Binding-site contacts:
Ligand atom O3 contacts residue ASP91 of chain 41.C at 4.0 Å.
Ligand atom N5 contacts residue PRO231 of chain 41.C at 2.9 Å (h-bond).
Ligand atom C4 contacts residue ASP232 of chain 41.C at 3.5 Å.
Ligand atom C6 contacts residue PRO231 of chain 41.C at 4.0 Å (hydrophobic).
Ligand atom C1 contacts residue ARG104 of chain 41.C at 3.7 Å.
Ligand atom O6 contacts residue PRO274 of chain 41.A at 3.7 Å.
Ligand atom O4 contacts residue ARG95 of chain 41.C at 3.6 Å.
Ligand atom N5 contacts residue ASN275 of chain 41.A at 3.5 Å (h-bond).
Ligand atom O4 contacts residue ASP91 of chain 41.C at 2.8 Å (salt-bridge).
Ligand atom O4 contacts residue ASN275 of chain 41.A at 3.0 Å (h-bond).
Ligand atom O4 contacts residue ASP232 of chain 41.C at 2.8 Å (salt-bridge).
Ligand atom C11 contacts residue PRO231 of chain 41.C at 4.0 Å (hydrophobic).
Ligand atom C4 contacts residue ASN275 of chain 41.A at 3.8 Å.
Ligand atom O3 contacts residue GLY282 of chain 41.A at 3.4 Å.
Ligand atom C11 contacts residue ILE233 of chain 41.C at 3.8 Å (hydrophobic).
Ligand atom O10 contacts residue ARG270 of chain 41.A at 4.0 Å.
Ligand atom O6 contacts residue ASP91 of chain 41.C at 3.3 Å.
Ligand atom C4 contacts residue PRO274 of chain 41.A at 4.0 Å (hydrophobic).
Ligand atom C5 contacts residue PRO274 of chain 41.A at 3.9 Å (hydrophobic).
Ligand atom O3 contacts residue PRO274 of chain 41.A at 3.9 Å.
Ligand atom O1B contacts residue ARG104 of chain 41.C at 2.8 Å (salt-bridge).
Ligand atom C3 contacts residue ASP232 of chain 41.C at 4.1 Å.
Ligand atom C3 contacts residue PRO274 of chain 41.A at 3.8 Å (hydrophobic).
Ligand atom C10 contacts residue PRO231 of chain 41.C at 3.9 Å (hydrophobic).
Ligand atom C5 contacts residue ASN275 of chain 41.A at 3.5 Å.
Ligand atom C4 contacts residue ASP91 of chain 41.C at 3.3 Å.
Ligand atom C6 contacts residue ASP91 of chain 41.C at 3.9 Å.
Ligand atom O7 contacts residue SER180 of chain 41.C at 3.7 Å.
Ligand atom O4 contacts residue PRO231 of chain 41.C at 3.8 Å.
Ligand atom C4 contacts residue ARG104 of chain 41.C at 4.0 Å.
Ligand atom C5 contacts residue PRO231 of chain 41.C at 3.6 Å (hydrophobic).
Ligand atom C3 contacts residue ARG104 of chain 41.C at 3.9 Å.
Ligand atom C4 contacts residue PRO231 of chain 41.C at 3.4 Å (hydrophobic).
Ligand atom C3 contacts residue PRO274 of chain 41.A at 4.1 Å (hydrophobic).
Ligand atom C10 contacts residue ASN275 of chain 41.A at 3.2 Å.
Ligand atom C3 contacts residue ARG95 of chain 41.C at 3.9 Å.
Ligand atom O7 contacts residue PRO274 of chain 41.A at 3.4 Å.
Ligand atom O10 contacts residue ASN275 of chain 41.A at 2.9 Å (h-bond).
Ligand atom C11 contacts residue GLY234 of chain 41.C at 3.9 Å.
Ligand atom C11 contacts residue ASP232 of chain 41.C at 3.8 Å.

Sequence of chain 41.A:
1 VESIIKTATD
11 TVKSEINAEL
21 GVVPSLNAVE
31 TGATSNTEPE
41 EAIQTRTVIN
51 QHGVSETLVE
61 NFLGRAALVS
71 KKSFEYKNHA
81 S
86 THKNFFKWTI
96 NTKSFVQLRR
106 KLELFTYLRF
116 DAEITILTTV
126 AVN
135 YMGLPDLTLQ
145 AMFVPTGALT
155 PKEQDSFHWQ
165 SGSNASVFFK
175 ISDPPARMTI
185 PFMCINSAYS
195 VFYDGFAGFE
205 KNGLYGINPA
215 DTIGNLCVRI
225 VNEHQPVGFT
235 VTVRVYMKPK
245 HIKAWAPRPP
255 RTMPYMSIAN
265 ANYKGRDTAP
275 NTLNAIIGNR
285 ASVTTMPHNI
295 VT

Sequence of chain 41.C:
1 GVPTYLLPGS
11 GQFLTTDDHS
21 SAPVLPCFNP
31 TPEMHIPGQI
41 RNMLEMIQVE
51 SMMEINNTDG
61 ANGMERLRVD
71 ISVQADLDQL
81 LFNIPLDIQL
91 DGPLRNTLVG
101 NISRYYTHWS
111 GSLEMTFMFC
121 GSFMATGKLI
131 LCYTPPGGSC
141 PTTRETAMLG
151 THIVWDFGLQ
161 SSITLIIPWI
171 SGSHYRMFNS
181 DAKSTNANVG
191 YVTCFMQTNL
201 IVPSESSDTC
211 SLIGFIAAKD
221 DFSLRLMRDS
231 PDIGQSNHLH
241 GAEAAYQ

The small molecule below binds the protein below.
Small molecule (SMILES): CC(=O)N[C@@H]1[C@@H](O)[C@H](O[C@@H]2O[C@H](CO[C@]3(C(=O)O)C[C@H](O)[C@@H](NC(C)=O)[C@H]([C@H](O)[C@H](O)CO)O3)[C@H](O)[C@H](O)[C@H]2O)[C@@H](CO)O[C@H]1O